Binding-site contacts:
Ligand atom CBJ contacts residue ALA34 of chain 1.B at 3.5 Å (hydrophobic).
Ligand atom OBE contacts residue VAL21 of chain 1.B at 3.5 Å.
Ligand atom CAE contacts residue GLY115 of chain 1.B at 3.7 Å.
Ligand atom CBF contacts residue PHE109 of chain 1.B at 3.7 Å (hydrophobic).
Ligand atom NBI contacts residue LEU161 of chain 1.B at 3.8 Å.
Ligand atom SAY contacts residue LYS36 of chain 1.B at 3.9 Å.
Ligand atom CBD contacts residue LEU161 of chain 1.B at 3.7 Å (hydrophobic).
Ligand atom CBJ contacts residue LEU161 of chain 1.B at 3.9 Å (hydrophobic).
Ligand atom CAM contacts residue VAL21 of chain 1.B at 3.9 Å (hydrophobic).
Ligand atom OBE contacts residue LYS36 of chain 1.B at 3.9 Å.
Ligand atom NBI contacts residue ASP110 of chain 1.B at 2.9 Å (salt-bridge).
Ligand atom CAS contacts residue ILE13 of chain 1.B at 3.4 Å (hydrophobic).
Ligand atom CAV contacts residue LYS114 of chain 1.B at 3.4 Å.
Ligand atom CAQ contacts residue ILE13 of chain 1.B at 3.9 Å (hydrophobic).
Ligand atom OBK contacts residue LEU111 of chain 1.B at 3.5 Å.
Ligand atom OAU contacts residue LYS36 of chain 1.B at 2.8 Å (salt-bridge).
Ligand atom CAX contacts residue ASP172 of chain 1.B at 3.9 Å.
Ligand atom CBH contacts residue ASP110 of chain 1.B at 3.9 Å.
Ligand atom CBG contacts residue LEU161 of chain 1.B at 3.8 Å (hydrophobic).
Ligand atom CAT contacts residue ASN159 of chain 1.B at 3.5 Å.
Ligand atom CAE contacts residue ARG113 of chain 1.B at 3.9 Å.
Ligand atom NAP contacts residue LEU112 of chain 1.B at 3.8 Å.
Ligand atom CBJ contacts residue ASP110 of chain 1.B at 3.9 Å.
Ligand atom CAR contacts residue ILE13 of chain 1.B at 3.5 Å (hydrophobic).
Ligand atom OBK contacts residue ALA34 of chain 1.B at 3.9 Å.
Ligand atom CBC contacts residue LEU161 of chain 1.B at 3.3 Å (hydrophobic).
Ligand atom OAU contacts residue ASP172 of chain 1.B at 3.3 Å.
Ligand atom CBH contacts residue LEU161 of chain 1.B at 3.4 Å (hydrophobic).
Ligand atom CBB contacts residue LEU161 of chain 1.B at 3.7 Å (hydrophobic).
Ligand atom OBK contacts residue LEU112 of chain 1.B at 2.8 Å (h-bond).
Ligand atom CAX contacts residue ALA171 of chain 1.B at 3.8 Å (hydrophobic).
Ligand atom CAE contacts residue LEU112 of chain 1.B at 3.4 Å (hydrophobic).
Ligand atom CBJ contacts residue LEU112 of chain 1.B at 3.7 Å (hydrophobic).
Ligand atom NBI contacts residue ALA34 of chain 1.B at 3.3 Å.
Ligand atom NAP contacts residue ILE13 of chain 1.B at 3.9 Å.
Ligand atom CAF contacts residue ARG113 of chain 1.B at 3.5 Å.
Ligand atom CBG contacts residue PHE109 of chain 1.B at 3.4 Å (hydrophobic).
Ligand atom CAC contacts residue VAL21 of chain 1.B at 3.8 Å (hydrophobic).
Ligand atom CBH contacts residue ALA34 of chain 1.B at 3.8 Å (hydrophobic).
Ligand atom CAC contacts residue GLY14 of chain 1.B at 3.9 Å.

Sequence of chain 1.B:
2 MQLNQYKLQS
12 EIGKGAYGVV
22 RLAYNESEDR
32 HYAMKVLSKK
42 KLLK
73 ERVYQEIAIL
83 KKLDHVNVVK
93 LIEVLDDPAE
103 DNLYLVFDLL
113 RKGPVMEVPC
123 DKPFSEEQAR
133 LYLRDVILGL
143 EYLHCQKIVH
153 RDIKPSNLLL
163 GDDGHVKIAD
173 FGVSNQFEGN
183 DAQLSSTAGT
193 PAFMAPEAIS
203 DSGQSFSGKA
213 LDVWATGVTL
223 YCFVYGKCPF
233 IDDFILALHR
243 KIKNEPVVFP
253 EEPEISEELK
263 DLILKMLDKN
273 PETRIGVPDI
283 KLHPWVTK

This protein binds this small molecule.
Small molecule (SMILES): CCS(=O)(=O)Nc1ccc2c(c1)C(/C(=N/c1ccc(CN3CCCCC3)cc1)c1ccccc1)C(=O)N2